A small-molecule ligand and the protein it binds are described below.
Small molecule (SMILES): CC(=O)N[C@H]1[C@H](O[C@H]2[C@H](O)[C@@H](NC(C)=O)CO[C@@H]2CO)O[C@H](CO)[C@@H](O)[C@@H]1O

Sequence of chain 1.C:
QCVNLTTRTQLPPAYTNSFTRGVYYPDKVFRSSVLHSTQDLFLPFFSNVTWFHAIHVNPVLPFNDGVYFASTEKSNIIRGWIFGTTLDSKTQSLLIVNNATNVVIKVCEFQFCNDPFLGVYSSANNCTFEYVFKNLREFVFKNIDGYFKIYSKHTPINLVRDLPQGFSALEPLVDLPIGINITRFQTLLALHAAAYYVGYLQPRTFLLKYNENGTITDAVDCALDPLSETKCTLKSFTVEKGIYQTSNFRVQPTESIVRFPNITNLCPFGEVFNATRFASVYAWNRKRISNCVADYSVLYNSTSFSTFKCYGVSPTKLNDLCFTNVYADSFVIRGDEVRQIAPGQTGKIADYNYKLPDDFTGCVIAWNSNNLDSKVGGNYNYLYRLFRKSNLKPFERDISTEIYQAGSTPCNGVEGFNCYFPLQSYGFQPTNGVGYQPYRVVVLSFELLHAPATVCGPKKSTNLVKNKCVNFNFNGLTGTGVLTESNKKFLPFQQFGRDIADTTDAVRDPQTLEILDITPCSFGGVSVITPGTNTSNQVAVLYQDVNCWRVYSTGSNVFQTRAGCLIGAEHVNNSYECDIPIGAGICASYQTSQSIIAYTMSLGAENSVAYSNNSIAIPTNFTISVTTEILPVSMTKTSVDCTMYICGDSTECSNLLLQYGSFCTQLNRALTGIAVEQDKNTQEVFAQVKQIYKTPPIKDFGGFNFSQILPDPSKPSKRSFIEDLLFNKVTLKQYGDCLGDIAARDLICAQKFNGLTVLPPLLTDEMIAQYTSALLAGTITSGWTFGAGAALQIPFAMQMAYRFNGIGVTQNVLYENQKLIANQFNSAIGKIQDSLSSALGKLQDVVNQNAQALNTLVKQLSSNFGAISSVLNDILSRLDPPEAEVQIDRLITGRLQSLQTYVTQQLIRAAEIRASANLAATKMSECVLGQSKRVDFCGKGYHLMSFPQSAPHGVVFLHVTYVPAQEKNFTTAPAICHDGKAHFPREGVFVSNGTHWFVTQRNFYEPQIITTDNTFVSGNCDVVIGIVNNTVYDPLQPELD

Binding-site contacts:
Ligand atom C8 contacts residue THR645 of chain 1.C at 4.1 Å.
Ligand atom C2 contacts residue ASN616 of chain 1.C at 2.5 Å.
Ligand atom C8 contacts residue ARG646 of chain 1.C at 4.2 Å.
Ligand atom C1 contacts residue ASN616 of chain 1.C at 1.4 Å.
Ligand atom N2 contacts residue ASN616 of chain 1.C at 3.0 Å (h-bond).
Ligand atom O7 contacts residue ASN616 of chain 1.C at 4.3 Å.
Ligand atom N2 contacts residue GLN644 of chain 1.C at 4.3 Å.
Ligand atom O5 contacts residue ASN616 of chain 1.C at 2.3 Å (h-bond).
Ligand atom C4 contacts residue ASN616 of chain 1.C at 4.2 Å.
Ligand atom C7 contacts residue ASN616 of chain 1.C at 3.9 Å.
Ligand atom C3 contacts residue ASN616 of chain 1.C at 3.8 Å.
Ligand atom C8 contacts residue GLN644 of chain 1.C at 4.0 Å.
Ligand atom C5 contacts residue ASN616 of chain 1.C at 3.5 Å.